Sequence of chain 1.B:
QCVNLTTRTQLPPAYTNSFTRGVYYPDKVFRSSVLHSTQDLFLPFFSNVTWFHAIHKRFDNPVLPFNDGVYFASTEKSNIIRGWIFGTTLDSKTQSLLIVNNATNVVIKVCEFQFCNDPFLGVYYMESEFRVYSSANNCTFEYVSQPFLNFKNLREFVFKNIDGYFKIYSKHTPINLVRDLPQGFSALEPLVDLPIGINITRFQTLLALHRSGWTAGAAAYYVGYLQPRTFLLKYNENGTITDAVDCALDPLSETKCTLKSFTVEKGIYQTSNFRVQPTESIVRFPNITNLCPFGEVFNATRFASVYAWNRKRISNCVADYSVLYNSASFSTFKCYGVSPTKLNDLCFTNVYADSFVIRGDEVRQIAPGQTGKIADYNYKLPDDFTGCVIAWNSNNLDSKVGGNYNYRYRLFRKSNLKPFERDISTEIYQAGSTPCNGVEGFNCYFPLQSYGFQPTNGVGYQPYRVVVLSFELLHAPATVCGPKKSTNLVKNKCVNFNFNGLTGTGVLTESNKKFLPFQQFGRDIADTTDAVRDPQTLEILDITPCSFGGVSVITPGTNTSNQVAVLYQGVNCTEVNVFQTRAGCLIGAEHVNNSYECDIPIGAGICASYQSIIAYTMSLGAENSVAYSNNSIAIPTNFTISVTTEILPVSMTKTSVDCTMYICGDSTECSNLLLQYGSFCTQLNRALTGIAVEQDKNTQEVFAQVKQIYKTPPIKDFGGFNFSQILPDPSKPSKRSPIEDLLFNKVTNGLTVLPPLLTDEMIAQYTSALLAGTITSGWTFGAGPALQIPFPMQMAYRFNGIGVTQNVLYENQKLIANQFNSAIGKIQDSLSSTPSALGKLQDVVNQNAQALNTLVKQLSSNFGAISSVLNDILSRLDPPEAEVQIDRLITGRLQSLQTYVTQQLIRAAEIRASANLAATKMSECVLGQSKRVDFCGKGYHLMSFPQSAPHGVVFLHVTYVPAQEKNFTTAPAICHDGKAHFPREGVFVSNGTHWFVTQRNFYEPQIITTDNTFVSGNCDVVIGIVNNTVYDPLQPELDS

The small molecule below binds the protein below.
Small molecule (SMILES): CC(=O)N[C@@H]1[C@@H](O)[C@H](O)[C@@H](CO)O[C@H]1O

Sequence of chain 1.A:
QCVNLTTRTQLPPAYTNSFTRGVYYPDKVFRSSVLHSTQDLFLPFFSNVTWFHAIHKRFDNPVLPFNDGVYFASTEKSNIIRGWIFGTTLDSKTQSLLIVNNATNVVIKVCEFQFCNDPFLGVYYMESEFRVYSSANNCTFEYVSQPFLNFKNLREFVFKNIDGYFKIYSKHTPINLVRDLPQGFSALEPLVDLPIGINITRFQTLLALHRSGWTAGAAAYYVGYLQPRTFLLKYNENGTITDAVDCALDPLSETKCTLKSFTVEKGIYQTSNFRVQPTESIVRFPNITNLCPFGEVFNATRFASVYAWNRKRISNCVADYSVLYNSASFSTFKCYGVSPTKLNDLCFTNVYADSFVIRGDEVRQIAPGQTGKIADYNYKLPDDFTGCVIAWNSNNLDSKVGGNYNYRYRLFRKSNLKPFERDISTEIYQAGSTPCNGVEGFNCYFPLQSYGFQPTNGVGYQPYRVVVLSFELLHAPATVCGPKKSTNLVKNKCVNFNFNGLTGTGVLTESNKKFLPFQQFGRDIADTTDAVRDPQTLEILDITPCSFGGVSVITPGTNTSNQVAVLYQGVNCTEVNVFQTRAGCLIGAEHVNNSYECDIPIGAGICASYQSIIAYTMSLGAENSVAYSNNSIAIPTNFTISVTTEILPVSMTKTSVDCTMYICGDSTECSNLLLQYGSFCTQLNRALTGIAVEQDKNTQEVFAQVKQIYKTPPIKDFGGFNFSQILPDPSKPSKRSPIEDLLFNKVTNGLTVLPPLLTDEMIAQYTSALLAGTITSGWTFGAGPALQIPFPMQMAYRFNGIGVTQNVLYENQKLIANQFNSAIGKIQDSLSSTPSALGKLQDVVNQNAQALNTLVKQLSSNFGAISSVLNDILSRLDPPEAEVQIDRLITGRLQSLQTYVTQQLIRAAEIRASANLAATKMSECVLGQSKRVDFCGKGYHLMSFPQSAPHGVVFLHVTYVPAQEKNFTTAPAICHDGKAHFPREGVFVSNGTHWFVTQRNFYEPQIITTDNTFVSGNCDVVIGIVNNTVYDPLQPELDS

Binding-site contacts:
Ligand atom C1 contacts residue ASP796 of chain 1.B at 4.3 Å.
Ligand atom C8 contacts residue ASN709 of chain 1.A at 4.3 Å.
Ligand atom C8 contacts residue GLY1131 of chain 1.A at 3.7 Å.
Ligand atom C2 contacts residue ASN709 of chain 1.A at 2.4 Å.
Ligand atom O5 contacts residue ASP796 of chain 1.B at 3.7 Å.
Ligand atom N2 contacts residue ASN709 of chain 1.A at 2.9 Å (h-bond).
Ligand atom C3 contacts residue ASN709 of chain 1.A at 3.8 Å.
Ligand atom C7 contacts residue ASN709 of chain 1.A at 3.2 Å.
Ligand atom C4 contacts residue ASN709 of chain 1.A at 4.2 Å.
Ligand atom O7 contacts residue ASN709 of chain 1.A at 3.2 Å (h-bond).
Ligand atom C1 contacts residue ASN709 of chain 1.A at 1.4 Å.
Ligand atom O5 contacts residue ASN709 of chain 1.A at 2.4 Å (h-bond).
Ligand atom C5 contacts residue ASN709 of chain 1.A at 3.7 Å.